Sequence of chain 1.A:
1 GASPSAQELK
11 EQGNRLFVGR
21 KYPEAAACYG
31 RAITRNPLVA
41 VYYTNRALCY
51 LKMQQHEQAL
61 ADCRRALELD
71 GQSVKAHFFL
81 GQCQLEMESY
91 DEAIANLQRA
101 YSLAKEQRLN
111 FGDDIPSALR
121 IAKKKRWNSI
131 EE

A protein and the small-molecule ligand that binds it are described below.
Small molecule (SMILES): CC(=O)Nc1ccc(NC(C)=O)cc1

Binding-site contacts:
Ligand atom NB contacts residue DCY6 of chain 1.B at 3.6 Å.
Ligand atom CB contacts residue DAL10 of chain 1.B at 4.0 Å.
Ligand atom CG contacts residue DCY13 of chain 1.B at 2.8 Å.
Ligand atom CC contacts residue DCY6 of chain 1.B at 4.2 Å.
Ligand atom OA contacts residue DCY6 of chain 1.B at 3.3 Å (h-bond).
Ligand atom CK contacts residue DCY6 of chain 1.B at 1.7 Å.
Ligand atom CH contacts residue DTY14 of chain 1.B at 3.6 Å.
Ligand atom OA contacts residue VAL18 of chain 1.A at 3.5 Å.
Ligand atom OB contacts residue PHE17 of chain 1.A at 3.9 Å.
Ligand atom CB contacts residue DPN9 of chain 1.B at 3.6 Å.
Ligand atom CF contacts residue DAL10 of chain 1.B at 4.0 Å.
Ligand atom CF contacts residue VAL18 of chain 1.A at 4.5 Å (hydrophobic).
Ligand atom CE contacts residue DAL10 of chain 1.B at 4.4 Å.
Ligand atom CH contacts residue ARG20 of chain 1.A at 3.4 Å.
Ligand atom CC contacts residue VAL18 of chain 1.A at 4.3 Å (hydrophobic).
Ligand atom NA contacts residue DCY13 of chain 1.B at 3.9 Å.
Ligand atom CA contacts residue DAL10 of chain 1.B at 3.8 Å.
Ligand atom CJ contacts residue DCY6 of chain 1.B at 2.7 Å.
Ligand atom CA contacts residue VAL18 of chain 1.A at 4.0 Å (hydrophobic).
Ligand atom CB contacts residue VAL18 of chain 1.A at 3.7 Å (hydrophobic).
Ligand atom OA contacts residue DPN9 of chain 1.B at 4.0 Å.
Ligand atom CA contacts residue DPN9 of chain 1.B at 3.8 Å.
Ligand atom CJ contacts residue VAL18 of chain 1.A at 4.4 Å (hydrophobic).
Ligand atom NA contacts residue DAL10 of chain 1.B at 4.2 Å.
Ligand atom OB contacts residue DCY13 of chain 1.B at 3.1 Å (h-bond).
Ligand atom CH contacts residue DCY13 of chain 1.B at 1.8 Å.
Ligand atom CG contacts residue ARG20 of chain 1.A at 3.6 Å.
Ligand atom CB contacts residue DCY6 of chain 1.B at 4.0 Å.
Ligand atom OB contacts residue VAL18 of chain 1.A at 4.3 Å.
Ligand atom OB contacts residue ARG20 of chain 1.A at 3.8 Å.
Ligand atom NA contacts residue ARG20 of chain 1.A at 4.3 Å.
Ligand atom OB contacts residue DPN9 of chain 1.B at 4.2 Å.